This small molecule binds to this protein.
Small molecule (SMILES): N[C@@H](CCC(=O)O)C(=O)O

Binding-site contacts:
Ligand atom CB contacts residue GLN117 of chain 1.C at 3.6 Å.
Ligand atom CB contacts residue SER69 of chain 1.C at 4.1 Å.
Ligand atom OXT contacts residue HIS181 of chain 1.C at 3.7 Å.
Ligand atom O contacts residue GLN117 of chain 1.C at 2.9 Å (h-bond).
Ligand atom OE1 contacts residue CYS113 of chain 1.C at 3.0 Å (h-bond).
Ligand atom CB contacts residue SER67 of chain 1.C at 3.3 Å.
Ligand atom CA contacts residue ASN70 of chain 1.C at 3.2 Å.
Ligand atom N contacts residue SER67 of chain 1.C at 3.4 Å (h-bond).
Ligand atom CD contacts residue ILE180 of chain 1.C at 3.8 Å (hydrophobic).
Ligand atom CA contacts residue GLN117 of chain 1.C at 3.6 Å.
Ligand atom N contacts residue PRO68 of chain 1.C at 3.1 Å (h-bond).
Ligand atom CA contacts residue SER69 of chain 1.C at 3.7 Å.
Ligand atom C contacts residue ASN70 of chain 1.C at 3.5 Å.
Ligand atom CB contacts residue ARG114 of chain 1.C at 3.8 Å.
Ligand atom C contacts residue GLN117 of chain 1.C at 3.9 Å.
Ligand atom OXT contacts residue GLY182 of chain 1.C at 2.8 Å (h-bond).
Ligand atom OXT contacts residue ASN70 of chain 1.C at 3.6 Å.
Ligand atom CD contacts residue CYS113 of chain 1.C at 3.0 Å (hydrophobic).
Ligand atom CD contacts residue ARG114 of chain 1.C at 4.1 Å.
Ligand atom O contacts residue GLN183 of chain 1.C at 2.8 Å (h-bond).
Ligand atom CB contacts residue CYS113 of chain 1.C at 3.9 Å (hydrophobic).
Ligand atom CG contacts residue CYS113 of chain 1.C at 3.4 Å (hydrophobic).
Ligand atom O contacts residue HIS181 of chain 1.C at 3.3 Å.
Ligand atom OE2 contacts residue SER67 of chain 1.C at 3.5 Å (h-bond).
Ligand atom CG contacts residue SER67 of chain 1.C at 3.2 Å.
Ligand atom N contacts residue ASN70 of chain 1.C at 2.7 Å (h-bond).
Ligand atom OE1 contacts residue SER67 of chain 1.C at 2.8 Å (h-bond).
Ligand atom OE2 contacts residue CYS113 of chain 1.C at 3.4 Å (h-bond).
Ligand atom N contacts residue SER69 of chain 1.C at 3.0 Å (h-bond).
Ligand atom OE1 contacts residue ARG114 of chain 1.C at 3.1 Å (salt-bridge).
Ligand atom C contacts residue GLN183 of chain 1.C at 3.5 Å.
Ligand atom CA contacts residue SER67 of chain 1.C at 3.9 Å.
Ligand atom C contacts residue GLY182 of chain 1.C at 3.5 Å.
Ligand atom OE2 contacts residue ILE180 of chain 1.C at 3.3 Å (h-bond).
Ligand atom OE1 contacts residue GLY66 of chain 1.C at 3.2 Å.
Ligand atom O contacts residue GLY182 of chain 1.C at 3.3 Å (h-bond).
Ligand atom CG contacts residue ILE180 of chain 1.C at 3.6 Å (hydrophobic).
Ligand atom CD contacts residue SER67 of chain 1.C at 3.0 Å.
Ligand atom C contacts residue HIS181 of chain 1.C at 4.0 Å.
Ligand atom OXT contacts residue GLN183 of chain 1.C at 3.5 Å (h-bond).

Sequence of chain 1.C:
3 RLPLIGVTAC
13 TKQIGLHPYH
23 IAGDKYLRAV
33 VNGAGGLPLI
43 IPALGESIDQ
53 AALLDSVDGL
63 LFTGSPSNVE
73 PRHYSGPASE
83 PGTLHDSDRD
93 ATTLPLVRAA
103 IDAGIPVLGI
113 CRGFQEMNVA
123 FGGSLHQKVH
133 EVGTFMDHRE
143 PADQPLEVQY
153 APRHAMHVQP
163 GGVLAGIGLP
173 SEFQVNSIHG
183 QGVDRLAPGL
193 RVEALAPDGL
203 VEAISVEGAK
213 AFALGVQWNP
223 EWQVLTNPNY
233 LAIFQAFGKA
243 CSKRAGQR